Sequence of chain 2.A:
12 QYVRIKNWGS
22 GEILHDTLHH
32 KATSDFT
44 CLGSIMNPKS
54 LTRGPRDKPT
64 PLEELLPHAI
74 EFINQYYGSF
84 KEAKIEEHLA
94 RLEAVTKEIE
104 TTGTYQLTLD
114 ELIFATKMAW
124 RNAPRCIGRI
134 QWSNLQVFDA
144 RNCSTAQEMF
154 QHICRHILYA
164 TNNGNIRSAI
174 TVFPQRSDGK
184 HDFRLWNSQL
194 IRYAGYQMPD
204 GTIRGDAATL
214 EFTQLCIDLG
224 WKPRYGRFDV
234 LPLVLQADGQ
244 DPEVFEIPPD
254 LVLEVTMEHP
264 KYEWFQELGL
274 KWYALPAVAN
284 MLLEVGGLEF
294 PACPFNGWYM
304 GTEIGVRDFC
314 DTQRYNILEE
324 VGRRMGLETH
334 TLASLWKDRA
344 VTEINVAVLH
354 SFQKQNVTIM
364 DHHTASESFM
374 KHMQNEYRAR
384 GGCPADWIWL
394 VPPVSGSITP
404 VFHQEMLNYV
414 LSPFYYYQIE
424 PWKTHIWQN

A protein and the small-molecule ligand that binds it are described below.
Small molecule (SMILES): CCOC(=O)N1CCC(Nc2cc(C)ccn2)CC1

Binding-site contacts:
Ligand atom C15 contacts residue TYR302 of chain 2.A at 3.8 Å (hydrophobic).
Ligand atom C4 contacts residue PRO279 of chain 2.A at 3.8 Å (hydrophobic).
Ligand atom C19 contacts residue ARG317 of chain 2.A at 3.2 Å.
Ligand atom C19 contacts residue ASP311 of chain 2.A at 3.5 Å.
Ligand atom O16 contacts residue TYR302 of chain 2.A at 3.8 Å.
Ligand atom C6 contacts residue PRO279 of chain 2.A at 3.6 Å (hydrophobic).
Ligand atom C15 contacts residue TYR276 of chain 2.A at 3.6 Å (hydrophobic).
Ligand atom C2 contacts residue PRO279 of chain 2.A at 3.8 Å (hydrophobic).
Ligand atom C1 contacts residue ASN299 of chain 2.A at 3.8 Å.
Ligand atom N12 contacts residue TYR302 of chain 2.A at 3.7 Å.
Ligand atom C14 contacts residue GLU306 of chain 2.A at 3.6 Å.
Ligand atom C7 contacts residue VAL281 of chain 2.A at 3.9 Å (hydrophobic).
Ligand atom O16 contacts residue ILE194 of chain 2.A at 3.9 Å.
Ligand atom C4 contacts residue TRP301 of chain 2.A at 3.1 Å (hydrophobic).
Ligand atom C4 contacts residue HEM1 of chain 2.D at 3.5 Å.
Ligand atom C19 contacts residue ARG195 of chain 2.A at 3.5 Å.
Ligand atom C1 contacts residue GLY300 of chain 2.A at 3.5 Å.
Ligand atom C9 contacts residue GLU306 of chain 2.A at 3.8 Å.
Ligand atom C4 contacts residue GLU306 of chain 2.A at 3.6 Å.
Ligand atom N8 contacts residue GLU306 of chain 2.A at 2.8 Å (salt-bridge).
Ligand atom O16 contacts residue TYR276 of chain 2.A at 2.7 Å (h-bond).
Ligand atom C3 contacts residue HEM1 of chain 2.D at 3.3 Å.
Ligand atom C3 contacts residue GLY300 of chain 2.A at 3.7 Å.
Ligand atom C18 contacts residue TYR276 of chain 2.A at 3.6 Å (hydrophobic).
Ligand atom C10 contacts residue ALA280 of chain 2.A at 3.9 Å (hydrophobic).
Ligand atom C2 contacts residue GLY300 of chain 2.A at 3.9 Å.
Ligand atom C1 contacts residue PHE298 of chain 2.A at 3.7 Å (hydrophobic).
Ligand atom N5 contacts residue GLU306 of chain 2.A at 2.8 Å (salt-bridge).
Ligand atom C1 contacts residue HEM1 of chain 2.D at 3.6 Å.
Ligand atom C13 contacts residue GLU306 of chain 2.A at 3.4 Å.
Ligand atom C6 contacts residue GLU306 of chain 2.A at 3.5 Å.
Ligand atom C11 contacts residue PRO279 of chain 2.A at 3.7 Å (hydrophobic).
Ligand atom N5 contacts residue PRO279 of chain 2.A at 3.6 Å.
Ligand atom C15 contacts residue GLN192 of chain 2.A at 3.7 Å.
Ligand atom C18 contacts residue ARG195 of chain 2.A at 3.4 Å.
Ligand atom O16 contacts residue GLN192 of chain 2.A at 3.2 Å.
Ligand atom C14 contacts residue HEM1 of chain 2.D at 3.4 Å.
Ligand atom N5 contacts residue HEM1 of chain 2.D at 3.9 Å.
Ligand atom C11 contacts residue TYR302 of chain 2.A at 3.6 Å (hydrophobic).
Ligand atom C3 contacts residue TRP301 of chain 2.A at 3.9 Å (hydrophobic).